The small molecule below binds the protein below.
Small molecule (SMILES): CC(=O)N[C@@H]1[C@@H](O)[C@H](O)[C@@H](CO)O[C@H]1O

Sequence of chain 3.F:
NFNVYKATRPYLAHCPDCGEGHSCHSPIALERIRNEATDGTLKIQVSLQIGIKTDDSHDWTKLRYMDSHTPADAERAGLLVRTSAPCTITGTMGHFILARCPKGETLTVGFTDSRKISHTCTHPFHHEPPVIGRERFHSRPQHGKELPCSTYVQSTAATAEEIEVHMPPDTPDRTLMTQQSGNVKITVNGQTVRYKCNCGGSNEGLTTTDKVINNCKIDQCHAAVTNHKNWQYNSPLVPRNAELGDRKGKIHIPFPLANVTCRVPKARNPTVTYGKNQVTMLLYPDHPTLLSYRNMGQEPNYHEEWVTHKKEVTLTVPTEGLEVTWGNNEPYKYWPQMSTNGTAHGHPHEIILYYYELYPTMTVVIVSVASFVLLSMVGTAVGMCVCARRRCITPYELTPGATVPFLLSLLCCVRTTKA

Sequence of chain 3.E:
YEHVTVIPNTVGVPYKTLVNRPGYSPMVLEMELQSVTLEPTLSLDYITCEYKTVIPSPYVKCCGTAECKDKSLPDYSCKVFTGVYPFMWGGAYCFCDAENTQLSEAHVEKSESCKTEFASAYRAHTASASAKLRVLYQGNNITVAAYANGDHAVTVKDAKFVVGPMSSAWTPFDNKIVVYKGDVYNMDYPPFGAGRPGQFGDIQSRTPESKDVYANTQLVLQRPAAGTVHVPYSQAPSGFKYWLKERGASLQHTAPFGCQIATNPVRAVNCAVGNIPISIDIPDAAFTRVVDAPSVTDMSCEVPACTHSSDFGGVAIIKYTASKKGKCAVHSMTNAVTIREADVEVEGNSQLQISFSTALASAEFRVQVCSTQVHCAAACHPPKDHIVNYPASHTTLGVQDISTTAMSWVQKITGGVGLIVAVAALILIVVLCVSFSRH

Binding-site contacts:
Ligand atom O6 contacts residue THR116 of chain 3.E at 3.5 Å.
Ligand atom O6 contacts residue LYS115 of chain 3.E at 4.4 Å.
Ligand atom O5 contacts residue ASN259 of chain 3.F at 2.4 Å (h-bond).
Ligand atom O7 contacts residue LYS181 of chain 3.E at 3.9 Å.
Ligand atom C8 contacts residue ASN259 of chain 3.F at 4.4 Å.
Ligand atom C3 contacts residue ASN259 of chain 3.F at 3.8 Å.
Ligand atom C5 contacts residue ASN259 of chain 3.F at 3.7 Å.
Ligand atom C8 contacts residue LYS181 of chain 3.E at 4.1 Å.
Ligand atom O5 contacts residue THR116 of chain 3.E at 4.0 Å.
Ligand atom C7 contacts residue ASN259 of chain 3.F at 3.1 Å.
Ligand atom C1 contacts residue ASN259 of chain 3.F at 1.4 Å.
Ligand atom C2 contacts residue ASN259 of chain 3.F at 2.4 Å.
Ligand atom O7 contacts residue ASN259 of chain 3.F at 2.9 Å (h-bond).
Ligand atom C4 contacts residue ASN259 of chain 3.F at 4.2 Å.
Ligand atom N2 contacts residue ASN259 of chain 3.F at 2.9 Å (h-bond).